Sequence of chain 57.E:
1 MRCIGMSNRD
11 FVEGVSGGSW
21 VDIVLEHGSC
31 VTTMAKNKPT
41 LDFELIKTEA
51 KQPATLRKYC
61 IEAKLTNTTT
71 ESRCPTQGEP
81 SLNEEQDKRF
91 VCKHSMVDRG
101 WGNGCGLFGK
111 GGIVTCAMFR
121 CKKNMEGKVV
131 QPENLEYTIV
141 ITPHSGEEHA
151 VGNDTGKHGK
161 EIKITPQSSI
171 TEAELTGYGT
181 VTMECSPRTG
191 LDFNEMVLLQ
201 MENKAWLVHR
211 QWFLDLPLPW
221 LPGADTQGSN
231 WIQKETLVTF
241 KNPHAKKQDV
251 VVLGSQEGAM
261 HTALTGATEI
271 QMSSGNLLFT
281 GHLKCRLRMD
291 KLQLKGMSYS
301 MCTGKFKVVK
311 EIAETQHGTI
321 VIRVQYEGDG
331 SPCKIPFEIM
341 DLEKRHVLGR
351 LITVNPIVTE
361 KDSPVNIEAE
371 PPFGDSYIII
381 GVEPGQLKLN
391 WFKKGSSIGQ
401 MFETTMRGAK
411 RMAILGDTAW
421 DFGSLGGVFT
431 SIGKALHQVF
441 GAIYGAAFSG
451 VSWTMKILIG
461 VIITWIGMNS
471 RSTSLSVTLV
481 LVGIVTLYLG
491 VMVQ

This small molecule binds to this protein.
Small molecule (SMILES): CC(=O)N[C@@H]1[C@@H](O)[C@H](O)[C@@H](CO)O[C@H]1O

Binding-site contacts:
Ligand atom C6 contacts residue LYS157 of chain 49.E at 4.2 Å.
Ligand atom C3 contacts residue ASN153 of chain 49.E at 3.8 Å.
Ligand atom O5 contacts residue GLY156 of chain 49.E at 4.3 Å.
Ligand atom C6 contacts residue HIS158 of chain 49.E at 4.3 Å.
Ligand atom C1 contacts residue ASN153 of chain 49.E at 1.4 Å.
Ligand atom C8 contacts residue GLY102 of chain 57.E at 4.2 Å.
Ligand atom O6 contacts residue LYS157 of chain 49.E at 4.2 Å.
Ligand atom C7 contacts residue ASN153 of chain 49.E at 3.5 Å.
Ligand atom C2 contacts residue ASN153 of chain 49.E at 2.5 Å.
Ligand atom N2 contacts residue HIS149 of chain 49.E at 3.4 Å.
Ligand atom O7 contacts residue THR155 of chain 49.E at 4.1 Å.
Ligand atom O5 contacts residue THR155 of chain 49.E at 3.8 Å.
Ligand atom C1 contacts residue THR155 of chain 49.E at 3.9 Å.
Ligand atom C1 contacts residue HIS158 of chain 49.E at 3.8 Å.
Ligand atom O7 contacts residue ASN153 of chain 49.E at 3.8 Å.
Ligand atom O3 contacts residue HIS149 of chain 49.E at 4.1 Å.
Ligand atom C4 contacts residue ASN153 of chain 49.E at 4.2 Å.
Ligand atom O6 contacts residue HIS158 of chain 49.E at 3.8 Å.
Ligand atom C1 contacts residue HIS149 of chain 49.E at 4.2 Å.
Ligand atom C5 contacts residue ASN153 of chain 49.E at 3.7 Å.
Ligand atom C2 contacts residue HIS149 of chain 49.E at 3.6 Å.
Ligand atom O5 contacts residue HIS158 of chain 49.E at 3.1 Å.
Ligand atom C5 contacts residue THR155 of chain 49.E at 3.9 Å.
Ligand atom N2 contacts residue ASN153 of chain 49.E at 2.9 Å (h-bond).
Ligand atom C6 contacts residue THR155 of chain 49.E at 4.4 Å.
Ligand atom O5 contacts residue ASN153 of chain 49.E at 2.4 Å (h-bond).
Ligand atom C5 contacts residue HIS158 of chain 49.E at 4.3 Å.

Sequence of chain 49.E:
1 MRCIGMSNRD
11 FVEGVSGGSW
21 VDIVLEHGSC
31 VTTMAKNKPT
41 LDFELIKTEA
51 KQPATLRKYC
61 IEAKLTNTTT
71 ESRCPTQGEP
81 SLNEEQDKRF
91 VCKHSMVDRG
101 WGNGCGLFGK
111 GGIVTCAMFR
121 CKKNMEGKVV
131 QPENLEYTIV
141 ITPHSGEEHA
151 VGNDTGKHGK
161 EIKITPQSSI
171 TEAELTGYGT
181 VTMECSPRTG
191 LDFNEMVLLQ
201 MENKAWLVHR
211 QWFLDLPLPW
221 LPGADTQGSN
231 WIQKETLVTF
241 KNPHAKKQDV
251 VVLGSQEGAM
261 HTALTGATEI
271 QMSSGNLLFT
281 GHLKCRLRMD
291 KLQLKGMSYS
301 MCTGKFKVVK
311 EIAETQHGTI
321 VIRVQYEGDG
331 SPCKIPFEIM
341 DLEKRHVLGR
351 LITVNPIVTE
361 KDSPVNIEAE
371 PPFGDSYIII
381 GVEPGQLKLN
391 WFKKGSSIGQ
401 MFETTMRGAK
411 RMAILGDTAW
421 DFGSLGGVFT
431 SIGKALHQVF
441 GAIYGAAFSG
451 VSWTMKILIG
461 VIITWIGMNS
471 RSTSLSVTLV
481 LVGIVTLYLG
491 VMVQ